This small molecule binds to this protein.
Small molecule (SMILES): CC(=O)N[C@@H]1[C@@H](O)[C@H](O)[C@@H](CO)O[C@H]1O

Sequence of chain 1.A:
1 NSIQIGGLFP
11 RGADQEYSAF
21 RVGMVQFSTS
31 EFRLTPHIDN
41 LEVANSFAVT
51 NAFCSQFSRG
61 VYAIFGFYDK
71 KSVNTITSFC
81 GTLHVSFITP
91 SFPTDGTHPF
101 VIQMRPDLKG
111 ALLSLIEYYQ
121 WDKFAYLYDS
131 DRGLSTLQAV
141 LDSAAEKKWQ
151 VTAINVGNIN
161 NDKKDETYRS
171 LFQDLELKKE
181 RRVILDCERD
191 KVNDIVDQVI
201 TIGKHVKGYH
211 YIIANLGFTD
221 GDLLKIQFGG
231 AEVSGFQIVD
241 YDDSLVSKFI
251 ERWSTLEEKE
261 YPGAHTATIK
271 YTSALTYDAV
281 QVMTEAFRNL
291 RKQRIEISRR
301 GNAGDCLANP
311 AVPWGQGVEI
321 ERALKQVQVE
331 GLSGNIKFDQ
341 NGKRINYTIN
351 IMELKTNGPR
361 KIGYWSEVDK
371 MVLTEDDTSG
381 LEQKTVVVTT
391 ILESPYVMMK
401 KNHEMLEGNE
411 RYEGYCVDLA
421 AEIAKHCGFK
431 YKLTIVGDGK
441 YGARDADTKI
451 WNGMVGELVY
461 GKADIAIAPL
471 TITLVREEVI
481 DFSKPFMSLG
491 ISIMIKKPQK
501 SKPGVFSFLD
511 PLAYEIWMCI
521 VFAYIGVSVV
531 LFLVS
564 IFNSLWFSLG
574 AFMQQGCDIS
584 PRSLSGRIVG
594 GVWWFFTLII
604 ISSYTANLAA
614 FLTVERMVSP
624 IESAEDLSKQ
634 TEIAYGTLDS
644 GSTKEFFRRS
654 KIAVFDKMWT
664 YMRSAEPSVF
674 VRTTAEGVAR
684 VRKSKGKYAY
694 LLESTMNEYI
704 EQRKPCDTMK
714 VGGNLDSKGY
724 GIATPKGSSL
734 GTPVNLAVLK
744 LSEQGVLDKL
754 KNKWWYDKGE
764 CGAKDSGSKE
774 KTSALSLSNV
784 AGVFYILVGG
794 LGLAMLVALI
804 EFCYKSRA

Binding-site contacts:
Ligand atom O3 contacts residue GLU330 of chain 1.A at 4.5 Å.
Ligand atom O5 contacts residue ASN346 of chain 1.A at 2.4 Å (h-bond).
Ligand atom C3 contacts residue ASN335 of chain 1.A at 3.3 Å.
Ligand atom C4 contacts residue ASN335 of chain 1.A at 3.8 Å.
Ligand atom C5 contacts residue LYS337 of chain 1.A at 4.3 Å.
Ligand atom N2 contacts residue ASN335 of chain 1.A at 3.9 Å.
Ligand atom O5 contacts residue ASN335 of chain 1.A at 3.7 Å.
Ligand atom C6 contacts residue ASN346 of chain 1.A at 3.3 Å.
Ligand atom C1 contacts residue ASN346 of chain 1.A at 3.2 Å.
Ligand atom O6 contacts residue ASN346 of chain 1.A at 2.3 Å (h-bond).
Ligand atom C1 contacts residue ASN335 of chain 1.A at 3.2 Å.
Ligand atom C5 contacts residue ASN346 of chain 1.A at 3.3 Å.
Ligand atom O4 contacts residue ASN335 of chain 1.A at 4.1 Å.
Ligand atom C5 contacts residue ASN335 of chain 1.A at 3.3 Å.
Ligand atom O6 contacts residue LYS337 of chain 1.A at 2.8 Å (salt-bridge).
Ligand atom C6 contacts residue LYS337 of chain 1.A at 3.5 Å.
Ligand atom N2 contacts residue GLU330 of chain 1.A at 4.0 Å.
Ligand atom O4 contacts residue GLN328 of chain 1.A at 4.3 Å.
Ligand atom C2 contacts residue ASN335 of chain 1.A at 3.6 Å.
Ligand atom C8 contacts residue GLU330 of chain 1.A at 4.4 Å.